Binding-site contacts:
Ligand atom C29 contacts residue THR199 of chain 1.D at 3.2 Å.
Ligand atom F13 contacts residue THR199 of chain 1.D at 2.3 Å.
Ligand atom O9 contacts residue HIS117 of chain 1.D at 3.6 Å (h-bond).
Ligand atom F12 contacts residue THR198 of chain 1.D at 2.8 Å.
Ligand atom C18 contacts residue ALA129 of chain 1.D at 3.7 Å (hydrophobic).
Ligand atom C28 contacts residue THR199 of chain 1.D at 3.7 Å.
Ligand atom O8 contacts residue THR198 of chain 1.D at 3.1 Å (h-bond).
Ligand atom N10 contacts residue HIS91 of chain 1.D at 3.1 Å (h-bond).
Ligand atom O8 contacts residue LEU197 of chain 1.D at 3.3 Å.
Ligand atom C2 contacts residue THR199 of chain 1.D at 2.8 Å.
Ligand atom O22 contacts residue PRO201 of chain 1.D at 3.7 Å.
Ligand atom N10 contacts residue HIS117 of chain 1.D at 3.1 Å (h-bond).
Ligand atom F12 contacts residue THR199 of chain 1.D at 2.8 Å.
Ligand atom O9 contacts residue HIS91 of chain 1.D at 3.2 Å.
Ligand atom C21 contacts residue PRO200 of chain 1.D at 3.5 Å (hydrophobic).
Ligand atom C14 contacts residue GLN89 of chain 1.D at 3.0 Å.
Ligand atom F26 contacts residue VAL119 of chain 1.D at 2.9 Å.
Ligand atom O9 contacts residue ZN1 of chain 1.N at 3.1 Å.
Ligand atom N10 contacts residue HIS93 of chain 1.D at 3.1 Å (h-bond).
Ligand atom C3 contacts residue THR199 of chain 1.D at 3.1 Å.
Ligand atom C32 contacts residue ASN64 of chain 1.D at 3.3 Å.
Ligand atom F13 contacts residue LEU197 of chain 1.D at 3.5 Å.
Ligand atom F26 contacts residue GLN89 of chain 1.D at 3.7 Å.
Ligand atom C2 contacts residue LEU197 of chain 1.D at 3.6 Å (hydrophobic).
Ligand atom F12 contacts residue LEU197 of chain 1.D at 2.9 Å.
Ligand atom C31 contacts residue GLN89 of chain 1.D at 3.0 Å.
Ligand atom N25 contacts residue GLN89 of chain 1.D at 2.8 Å (h-bond).
Ligand atom C3 contacts residue LEU197 of chain 1.D at 3.4 Å (hydrophobic).
Ligand atom O9 contacts residue VAL119 of chain 1.D at 3.7 Å.
Ligand atom C19 contacts residue SER133 of chain 1.D at 3.5 Å.
Ligand atom O8 contacts residue TRP208 of chain 1.D at 3.6 Å.
Ligand atom F26 contacts residue HIS91 of chain 1.D at 2.6 Å.
Ligand atom S7 contacts residue ZN1 of chain 1.N at 3.0 Å.
Ligand atom F13 contacts residue PRO200 of chain 1.D at 3.0 Å.
Ligand atom C32 contacts residue GLN89 of chain 1.D at 3.7 Å.
Ligand atom N10 contacts residue THR198 of chain 1.D at 2.9 Å (h-bond).
Ligand atom C4 contacts residue LEU197 of chain 1.D at 3.7 Å (hydrophobic).
Ligand atom C5 contacts residue HIS91 of chain 1.D at 3.5 Å.
Ligand atom C31 contacts residue ASN64 of chain 1.D at 3.3 Å.
Ligand atom N10 contacts residue ZN1 of chain 1.N at 1.7 Å.

Sequence of chain 1.D:
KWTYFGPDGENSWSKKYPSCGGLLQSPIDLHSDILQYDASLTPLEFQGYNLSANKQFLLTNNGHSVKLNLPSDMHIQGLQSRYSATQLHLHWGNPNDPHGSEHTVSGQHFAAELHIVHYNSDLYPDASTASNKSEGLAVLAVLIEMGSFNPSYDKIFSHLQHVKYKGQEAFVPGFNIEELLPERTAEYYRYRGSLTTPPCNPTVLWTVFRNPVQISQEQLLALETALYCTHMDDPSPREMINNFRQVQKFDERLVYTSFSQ

A protein and the small-molecule ligand that binds it are described below.
Small molecule (SMILES): NS(=O)(=O)c1c(F)c(F)c(S(=O)(=O)CCc2ccccc2)c(NCc2ccccc2)c1F